Sequence of chain 1.A:
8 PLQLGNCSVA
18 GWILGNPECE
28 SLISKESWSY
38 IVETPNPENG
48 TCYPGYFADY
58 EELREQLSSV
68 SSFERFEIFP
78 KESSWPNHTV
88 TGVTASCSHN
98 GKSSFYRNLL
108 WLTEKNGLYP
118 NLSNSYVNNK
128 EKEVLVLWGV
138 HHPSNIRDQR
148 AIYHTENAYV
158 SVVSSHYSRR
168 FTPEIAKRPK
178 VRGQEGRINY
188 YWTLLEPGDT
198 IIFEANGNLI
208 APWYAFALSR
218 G

Binding-site contacts:
Ligand atom C3 contacts residue ASN84 of chain 1.A at 3.8 Å.
Ligand atom C1 contacts residue ASN84 of chain 1.A at 1.4 Å.
Ligand atom C2 contacts residue ASN84 of chain 1.A at 2.5 Å.
Ligand atom O7 contacts residue ASN84 of chain 1.A at 3.9 Å.
Ligand atom N2 contacts residue ASN84 of chain 1.A at 2.9 Å (h-bond).
Ligand atom C7 contacts residue ASN84 of chain 1.A at 3.6 Å.
Ligand atom C5 contacts residue ASN84 of chain 1.A at 3.7 Å.
Ligand atom C1 contacts residue PRO83 of chain 1.A at 4.4 Å (hydrophobic).
Ligand atom N2 contacts residue PRO83 of chain 1.A at 3.6 Å.
Ligand atom O5 contacts residue ASN84 of chain 1.A at 2.4 Å (h-bond).
Ligand atom C4 contacts residue ASN84 of chain 1.A at 4.3 Å.
Ligand atom C8 contacts residue PRO83 of chain 1.A at 3.7 Å (hydrophobic).
Ligand atom C7 contacts residue PRO83 of chain 1.A at 4.2 Å (hydrophobic).
Ligand atom C8 contacts residue SER81 of chain 1.A at 4.5 Å.

A protein and the small-molecule ligand that binds it are described below.
Small molecule (SMILES): CC(=O)N[C@H]1[C@H](O[C@H]2[C@H](O)[C@@H](NC(C)=O)CO[C@@H]2CO)O[C@H](CO)[C@@H](O)[C@@H]1O